Sequence of chain 1.A:
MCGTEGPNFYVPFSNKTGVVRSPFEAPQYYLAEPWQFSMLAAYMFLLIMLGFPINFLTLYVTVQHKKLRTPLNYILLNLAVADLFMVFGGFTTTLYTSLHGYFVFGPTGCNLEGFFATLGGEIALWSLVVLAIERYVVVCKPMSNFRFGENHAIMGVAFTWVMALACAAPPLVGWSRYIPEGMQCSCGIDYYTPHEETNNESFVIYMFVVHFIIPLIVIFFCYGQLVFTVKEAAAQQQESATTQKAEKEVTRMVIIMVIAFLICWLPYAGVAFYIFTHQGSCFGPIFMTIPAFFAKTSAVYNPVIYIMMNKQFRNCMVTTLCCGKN

Binding-site contacts:
Ligand atom C5 contacts residue ARG22 of chain 1.A at 4.0 Å.
Ligand atom O5 contacts residue ASN16 of chain 1.A at 2.4 Å (h-bond).
Ligand atom O7 contacts residue GLU6 of chain 1.A at 4.1 Å.
Ligand atom C6 contacts residue GLY19 of chain 1.A at 3.5 Å.
Ligand atom O4 contacts residue ARG22 of chain 1.A at 4.0 Å.
Ligand atom C7 contacts residue GLY19 of chain 1.A at 4.4 Å.
Ligand atom O7 contacts residue ARG22 of chain 1.A at 3.0 Å (salt-bridge).
Ligand atom C7 contacts residue VAL21 of chain 1.A at 4.4 Å (hydrophobic).
Ligand atom C8 contacts residue VAL21 of chain 1.A at 3.0 Å (hydrophobic).
Ligand atom C1 contacts residue ASN16 of chain 1.A at 1.4 Å.
Ligand atom C3 contacts residue VAL21 of chain 1.A at 4.3 Å (hydrophobic).
Ligand atom C4 contacts residue ARG22 of chain 1.A at 4.4 Å.
Ligand atom C7 contacts residue THR5 of chain 1.A at 3.7 Å.
Ligand atom C5 contacts residue GLY19 of chain 1.A at 3.2 Å.
Ligand atom C7 contacts residue ARG22 of chain 1.A at 3.6 Å.
Ligand atom O7 contacts residue THR5 of chain 1.A at 3.5 Å.
Ligand atom C1 contacts residue VAL21 of chain 1.A at 4.1 Å (hydrophobic).
Ligand atom O7 contacts residue PHE10 of chain 1.A at 4.0 Å.
Ligand atom C4 contacts residue GLY19 of chain 1.A at 4.5 Å.
Ligand atom C1 contacts residue GLY19 of chain 1.A at 4.3 Å.
Ligand atom C8 contacts residue THR5 of chain 1.A at 4.2 Å.
Ligand atom C2 contacts residue ASN16 of chain 1.A at 2.5 Å.
Ligand atom C7 contacts residue ASN16 of chain 1.A at 3.7 Å.
Ligand atom C8 contacts residue GLY19 of chain 1.A at 4.1 Å.
Ligand atom C8 contacts residue ARG22 of chain 1.A at 3.6 Å.
Ligand atom N2 contacts residue ASN16 of chain 1.A at 3.0 Å (h-bond).
Ligand atom N2 contacts residue THR5 of chain 1.A at 4.2 Å.
Ligand atom C5 contacts residue ASN16 of chain 1.A at 3.7 Å.
Ligand atom C4 contacts residue ASN16 of chain 1.A at 4.3 Å.
Ligand atom C8 contacts residue ASN16 of chain 1.A at 3.9 Å.
Ligand atom C3 contacts residue ASN16 of chain 1.A at 3.8 Å.
Ligand atom O5 contacts residue GLY19 of chain 1.A at 3.5 Å.
Ligand atom C8 contacts residue SER23 of chain 1.A at 4.5 Å.

A protein and the small-molecule ligand that binds it are described below.
Small molecule (SMILES): CC(=O)N[C@H]1[C@H](O[C@H]2[C@H](O)[C@@H](NC(C)=O)CO[C@@H]2CO)O[C@H](CO)[C@@H](O[C@@H]2O[C@H](CO[C@H]3O[C@H](CO)[C@@H](O)[C@H](O)[C@@H]3O)[C@@H](O)[C@H](O[C@H]3O[C@H](CO)[C@@H](O)[C@H](O)[C@@H]3O)[C@@H]2O)[C@@H]1O